Binding-site contacts:
Ligand atom S contacts residue ASP12 of chain 2.F at 4.0 Å.
Ligand atom O2 contacts residue MG1 of chain 2.Q at 2.8 Å.
Ligand atom C2 contacts residue TYR128 of chain 2.F at 4.0 Å (hydrophobic).
Ligand atom C1 contacts residue ALA14 of chain 2.F at 3.6 Å (hydrophobic).
Ligand atom O1 contacts residue ARG160 of chain 2.F at 4.5 Å.
Ligand atom S contacts residue THR126 of chain 2.F at 4.0 Å.
Ligand atom O3 contacts residue ARG160 of chain 2.F at 2.8 Å (salt-bridge).
Ligand atom O1 contacts residue TYR128 of chain 2.F at 3.5 Å (h-bond).
Ligand atom O1 contacts residue ALA14 of chain 2.F at 4.3 Å.
Ligand atom O3 contacts residue THR126 of chain 2.F at 4.3 Å.
Ligand atom S contacts residue GLY127 of chain 2.F at 3.6 Å.
Ligand atom C2 contacts residue ALA14 of chain 2.F at 3.6 Å (hydrophobic).
Ligand atom S contacts residue MG1 of chain 2.Q at 3.6 Å.
Ligand atom O1 contacts residue THR126 of chain 2.F at 2.6 Å (h-bond).
Ligand atom C1 contacts residue CYS22 of chain 2.F at 3.5 Å (hydrophobic).
Ligand atom O3 contacts residue ASP12 of chain 2.F at 3.5 Å (salt-bridge).
Ligand atom C1 contacts residue MG1 of chain 2.Q at 3.6 Å.
Ligand atom O1 contacts residue GLY127 of chain 2.F at 2.8 Å (h-bond).
Ligand atom O2 contacts residue TRP13 of chain 2.F at 3.8 Å.
Ligand atom O1 contacts residue TRP13 of chain 2.F at 4.3 Å.
Ligand atom O3 contacts residue MG1 of chain 2.Q at 3.6 Å.
Ligand atom O1 contacts residue ASP12 of chain 2.F at 4.5 Å.
Ligand atom S contacts residue ALA14 of chain 2.F at 3.9 Å.
Ligand atom C2 contacts residue MG1 of chain 2.Q at 4.0 Å.
Ligand atom O2 contacts residue ALA14 of chain 2.F at 2.7 Å (h-bond).
Ligand atom S contacts residue ARG160 of chain 2.F at 4.1 Å.
Ligand atom O3 contacts residue GLY127 of chain 2.F at 3.4 Å (h-bond).
Ligand atom O2 contacts residue ASP12 of chain 2.F at 3.2 Å (salt-bridge).

Sequence of chain 2.F:
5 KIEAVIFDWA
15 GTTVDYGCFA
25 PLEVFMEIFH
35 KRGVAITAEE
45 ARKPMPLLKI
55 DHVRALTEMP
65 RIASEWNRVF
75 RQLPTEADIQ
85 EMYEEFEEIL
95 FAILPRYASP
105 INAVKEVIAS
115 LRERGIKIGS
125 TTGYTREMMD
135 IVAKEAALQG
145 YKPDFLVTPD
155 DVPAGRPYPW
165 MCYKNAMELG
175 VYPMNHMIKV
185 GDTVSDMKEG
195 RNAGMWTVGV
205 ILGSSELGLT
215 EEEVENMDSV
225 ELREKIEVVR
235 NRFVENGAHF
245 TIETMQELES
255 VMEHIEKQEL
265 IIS

This small molecule binds to this protein.
Small molecule (SMILES): CCS(=O)(=O)O